Sequence of chain 1.A:
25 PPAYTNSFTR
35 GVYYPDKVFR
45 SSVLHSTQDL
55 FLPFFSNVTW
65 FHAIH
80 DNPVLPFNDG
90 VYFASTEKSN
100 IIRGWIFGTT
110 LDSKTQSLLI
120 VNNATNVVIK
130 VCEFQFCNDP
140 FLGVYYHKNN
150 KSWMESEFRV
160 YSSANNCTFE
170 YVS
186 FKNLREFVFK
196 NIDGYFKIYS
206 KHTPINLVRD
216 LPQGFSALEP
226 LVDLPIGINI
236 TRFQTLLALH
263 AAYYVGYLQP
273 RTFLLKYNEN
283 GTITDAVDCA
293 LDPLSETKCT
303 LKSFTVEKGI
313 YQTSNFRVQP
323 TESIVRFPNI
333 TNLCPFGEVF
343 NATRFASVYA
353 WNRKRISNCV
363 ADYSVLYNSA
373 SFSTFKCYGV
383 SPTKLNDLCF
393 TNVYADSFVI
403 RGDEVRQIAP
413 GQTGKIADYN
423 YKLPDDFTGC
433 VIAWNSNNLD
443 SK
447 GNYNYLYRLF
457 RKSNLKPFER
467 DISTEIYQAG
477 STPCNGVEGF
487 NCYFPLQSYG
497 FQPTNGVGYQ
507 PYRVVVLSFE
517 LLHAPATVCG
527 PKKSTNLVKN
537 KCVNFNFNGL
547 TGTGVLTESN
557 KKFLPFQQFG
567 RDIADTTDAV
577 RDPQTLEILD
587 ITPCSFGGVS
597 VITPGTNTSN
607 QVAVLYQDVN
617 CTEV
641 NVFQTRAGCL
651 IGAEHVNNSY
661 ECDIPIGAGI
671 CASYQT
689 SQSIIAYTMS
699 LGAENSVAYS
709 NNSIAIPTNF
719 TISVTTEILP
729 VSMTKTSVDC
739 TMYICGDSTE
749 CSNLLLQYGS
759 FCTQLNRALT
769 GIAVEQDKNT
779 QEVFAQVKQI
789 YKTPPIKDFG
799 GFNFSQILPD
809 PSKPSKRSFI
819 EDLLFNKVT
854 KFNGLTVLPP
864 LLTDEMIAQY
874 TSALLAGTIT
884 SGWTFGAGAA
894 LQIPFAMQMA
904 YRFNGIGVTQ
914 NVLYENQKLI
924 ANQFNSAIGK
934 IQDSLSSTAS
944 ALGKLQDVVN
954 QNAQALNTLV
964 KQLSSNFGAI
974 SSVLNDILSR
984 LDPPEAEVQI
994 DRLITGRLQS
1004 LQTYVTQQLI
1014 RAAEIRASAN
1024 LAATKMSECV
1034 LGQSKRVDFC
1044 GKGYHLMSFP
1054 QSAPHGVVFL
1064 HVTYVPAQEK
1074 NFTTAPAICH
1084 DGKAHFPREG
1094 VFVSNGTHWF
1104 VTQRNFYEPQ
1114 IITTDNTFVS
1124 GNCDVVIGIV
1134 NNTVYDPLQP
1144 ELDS

Binding-site contacts:
Ligand atom C1 contacts residue ASN801 of chain 1.A at 1.4 Å.
Ligand atom C5 contacts residue SER803 of chain 1.A at 3.2 Å.
Ligand atom C6 contacts residue GLN804 of chain 1.A at 3.3 Å.
Ligand atom C3 contacts residue ASN801 of chain 1.A at 3.7 Å.
Ligand atom C5 contacts residue ASN801 of chain 1.A at 3.6 Å.
Ligand atom O5 contacts residue ASN801 of chain 1.A at 2.3 Å (h-bond).
Ligand atom C7 contacts residue ASN801 of chain 1.A at 2.9 Å.
Ligand atom N2 contacts residue ASN801 of chain 1.A at 2.9 Å (h-bond).
Ligand atom C4 contacts residue ASN801 of chain 1.A at 4.1 Å.
Ligand atom C2 contacts residue SER803 of chain 1.A at 4.5 Å.
Ligand atom C5 contacts residue GLN804 of chain 1.A at 4.3 Å.
Ligand atom C4 contacts residue SER803 of chain 1.A at 4.5 Å.
Ligand atom O7 contacts residue ASN801 of chain 1.A at 2.5 Å (h-bond).
Ligand atom O6 contacts residue ASN801 of chain 1.A at 4.5 Å.
Ligand atom C1 contacts residue SER803 of chain 1.A at 3.2 Å.
Ligand atom C8 contacts residue ASN801 of chain 1.A at 4.2 Å.
Ligand atom C6 contacts residue SER803 of chain 1.A at 3.9 Å.
Ligand atom O5 contacts residue GLN804 of chain 1.A at 4.3 Å.
Ligand atom O5 contacts residue SER803 of chain 1.A at 3.1 Å (h-bond).
Ligand atom C2 contacts residue ASN801 of chain 1.A at 2.4 Å.
Ligand atom O6 contacts residue GLN804 of chain 1.A at 3.0 Å (h-bond).

The protein below binds the small molecule below.
Small molecule (SMILES): CC(=O)N[C@H]1[C@H](O[C@H]2[C@H](O)[C@@H](NC(C)=O)CO[C@@H]2CO)O[C@H](CO)[C@@H](O)[C@@H]1O